A small-molecule ligand and the protein it binds are described below.
Small molecule (SMILES): CCOc1noc2cc(OCCC3CCN(c4ccc(C)nn4)CC3)ccc12

Binding-site contacts:
Ligand atom C15 contacts residue ILE123 of chain 3.A at 3.6 Å (hydrophobic).
Ligand atom C28 contacts residue ALA167 of chain 3.A at 3.1 Å (hydrophobic).
Ligand atom C15 contacts residue LEU182 of chain 3.A at 3.7 Å (hydrophobic).
Ligand atom C22 contacts residue ILE123 of chain 3.A at 3.6 Å (hydrophobic).
Ligand atom N24 contacts residue LEU216 of chain 3.A at 3.5 Å.
Ligand atom C04 contacts residue ASN211 of chain 3.A at 3.4 Å.
Ligand atom C09 contacts residue LEU101 of chain 3.A at 3.8 Å (hydrophobic).
Ligand atom C22 contacts residue ILE99 of chain 3.A at 3.9 Å (hydrophobic).
Ligand atom C13 contacts residue MET213 of chain 3.A at 3.4 Å (hydrophobic).
Ligand atom C18 contacts residue LEU182 of chain 3.A at 3.2 Å (hydrophobic).
Ligand atom C05 contacts residue LEU101 of chain 3.A at 3.9 Å (hydrophobic).
Ligand atom C28 contacts residue TYR143 of chain 3.A at 3.4 Å (hydrophobic).
Ligand atom N08 contacts residue LEU101 of chain 3.A at 3.8 Å.
Ligand atom C19 contacts residue LEU182 of chain 3.A at 3.6 Å (hydrophobic).
Ligand atom C27 contacts residue PHE180 of chain 3.A at 3.2 Å (hydrophobic).
Ligand atom C18 contacts residue ILE99 of chain 3.A at 3.8 Å (hydrophobic).
Ligand atom N07 contacts residue LEU101 of chain 3.A at 3.7 Å.
Ligand atom C10 contacts residue TYR191 of chain 3.A at 3.7 Å (hydrophobic).
Ligand atom C04 contacts residue MET213 of chain 3.A at 3.9 Å (hydrophobic).
Ligand atom C14 contacts residue SER121 of chain 3.A at 3.5 Å.
Ligand atom C17 contacts residue LEU182 of chain 3.A at 3.7 Å (hydrophobic).
Ligand atom C09 contacts residue TYR191 of chain 3.A at 3.6 Å (hydrophobic).
Ligand atom C01 contacts residue TYR192 of chain 3.A at 2.9 Å (hydrophobic).
Ligand atom C19 contacts residue TYR145 of chain 3.A at 3.2 Å (hydrophobic).
Ligand atom N24 contacts residue PHE180 of chain 3.A at 3.6 Å.
Ligand atom O23 contacts residue LEU216 of chain 3.A at 3.7 Å.
Ligand atom C28 contacts residue TYR145 of chain 3.A at 3.3 Å (hydrophobic).
Ligand atom C28 contacts residue MET144 of chain 3.A at 3.8 Å (hydrophobic).
Ligand atom C25 contacts residue PHE180 of chain 3.A at 3.5 Å (hydrophobic).
Ligand atom C18 contacts residue TYR145 of chain 3.A at 3.8 Å (hydrophobic).
Ligand atom N06 contacts residue LEU101 of chain 3.A at 3.2 Å.
Ligand atom C17 contacts residue ILE99 of chain 3.A at 3.8 Å (hydrophobic).
Ligand atom C03 contacts residue ASN211 of chain 3.A at 3.1 Å.
Ligand atom O26 contacts residue TYR145 of chain 3.A at 3.2 Å.
Ligand atom C12 contacts residue ILE99 of chain 3.A at 3.7 Å (hydrophobic).
Ligand atom C21 contacts residue ILE123 of chain 3.A at 3.8 Å (hydrophobic).
Ligand atom O16 contacts residue ILE99 of chain 3.A at 3.6 Å.
Ligand atom O26 contacts residue PHE180 of chain 3.A at 3.7 Å.
Ligand atom C14 contacts residue HIS237 of chain 3.A at 3.5 Å.
Ligand atom C01 contacts residue THR207 of chain 3.A at 2.9 Å.

Sequence of chain 3.A:
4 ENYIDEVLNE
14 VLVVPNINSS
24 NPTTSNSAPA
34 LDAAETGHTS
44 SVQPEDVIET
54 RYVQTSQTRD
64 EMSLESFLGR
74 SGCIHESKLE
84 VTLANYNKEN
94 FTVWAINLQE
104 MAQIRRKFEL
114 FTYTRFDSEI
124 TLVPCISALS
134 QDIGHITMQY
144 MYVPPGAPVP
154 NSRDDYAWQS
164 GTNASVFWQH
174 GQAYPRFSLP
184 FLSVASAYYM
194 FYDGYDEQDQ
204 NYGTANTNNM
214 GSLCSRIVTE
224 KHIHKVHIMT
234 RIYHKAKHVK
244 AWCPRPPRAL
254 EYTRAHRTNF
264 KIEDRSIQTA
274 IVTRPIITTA